Binding-site contacts:
Ligand atom O6 contacts residue SER167 of chain 1.E at 3.3 Å.
Ligand atom P contacts residue ARG135 of chain 1.E at 3.7 Å.
Ligand atom C3 contacts residue LYS86 of chain 1.E at 2.4 Å.
Ligand atom O1P contacts residue ARG169 of chain 1.E at 3.5 Å (salt-bridge).
Ligand atom C4 contacts residue PHE132 of chain 1.E at 3.4 Å (hydrophobic).
Ligand atom C2 contacts residue LYS86 of chain 1.E at 1.3 Å.
Ligand atom C4 contacts residue ASN28 of chain 1.E at 3.7 Å.
Ligand atom O4 contacts residue LYS86 of chain 1.E at 3.4 Å (salt-bridge).
Ligand atom C6 contacts residue PHE132 of chain 1.E at 3.6 Å (hydrophobic).
Ligand atom O2P contacts residue SER167 of chain 1.E at 3.9 Å.
Ligand atom O3 contacts residue LYS86 of chain 1.E at 2.7 Å (salt-bridge).
Ligand atom P contacts residue SER167 of chain 1.E at 3.5 Å.
Ligand atom C1 contacts residue THR110 of chain 1.E at 3.7 Å.
Ligand atom O2P contacts residue ARG169 of chain 1.E at 3.6 Å.
Ligand atom C1 contacts residue SER130 of chain 1.E at 3.4 Å.
Ligand atom O3P contacts residue ARG135 of chain 1.E at 2.8 Å (salt-bridge).
Ligand atom C3 contacts residue THR26 of chain 1.E at 3.9 Å.
Ligand atom C6 contacts residue SER167 of chain 1.E at 3.8 Å.
Ligand atom O5 contacts residue ALA166 of chain 1.E at 3.4 Å.
Ligand atom C5 contacts residue ASP6 of chain 1.E at 3.1 Å.
Ligand atom O1 contacts residue PHE132 of chain 1.E at 3.7 Å.
Ligand atom O6 contacts residue ASP6 of chain 1.E at 3.9 Å.
Ligand atom C3 contacts residue ASP6 of chain 1.E at 3.5 Å.
Ligand atom O4 contacts residue PHE132 of chain 1.E at 3.2 Å.
Ligand atom O3 contacts residue ASN28 of chain 1.E at 3.2 Å (h-bond).
Ligand atom O3 contacts residue THR27 of chain 1.E at 3.5 Å (h-bond).
Ligand atom C4 contacts residue LYS86 of chain 1.E at 3.4 Å.
Ligand atom O1 contacts residue LYS86 of chain 1.E at 2.9 Å (salt-bridge).
Ligand atom O3 contacts residue ASP6 of chain 1.E at 2.8 Å (salt-bridge).
Ligand atom C5 contacts residue SER167 of chain 1.E at 3.9 Å.
Ligand atom O1 contacts residue THR110 of chain 1.E at 2.4 Å (h-bond).
Ligand atom O5 contacts residue SER167 of chain 1.E at 2.9 Å (h-bond).
Ligand atom O3 contacts residue THR26 of chain 1.E at 3.8 Å.
Ligand atom O1 contacts residue SER130 of chain 1.E at 3.2 Å.
Ligand atom O4 contacts residue ASN28 of chain 1.E at 2.8 Å (h-bond).
Ligand atom O1P contacts residue ARG135 of chain 1.E at 2.7 Å (salt-bridge).
Ligand atom O5 contacts residue ASP6 of chain 1.E at 2.5 Å (salt-bridge).
Ligand atom C5 contacts residue ASN28 of chain 1.E at 3.8 Å.
Ligand atom O1P contacts residue SER167 of chain 1.E at 2.5 Å (h-bond).
Ligand atom C1 contacts residue LYS86 of chain 1.E at 2.4 Å.

This protein binds this small molecule.
Small molecule (SMILES): O=C(CO)[C@@H](O)[C@H](O)[C@H](O)COP(=O)(O)O

Sequence of chain 1.A:
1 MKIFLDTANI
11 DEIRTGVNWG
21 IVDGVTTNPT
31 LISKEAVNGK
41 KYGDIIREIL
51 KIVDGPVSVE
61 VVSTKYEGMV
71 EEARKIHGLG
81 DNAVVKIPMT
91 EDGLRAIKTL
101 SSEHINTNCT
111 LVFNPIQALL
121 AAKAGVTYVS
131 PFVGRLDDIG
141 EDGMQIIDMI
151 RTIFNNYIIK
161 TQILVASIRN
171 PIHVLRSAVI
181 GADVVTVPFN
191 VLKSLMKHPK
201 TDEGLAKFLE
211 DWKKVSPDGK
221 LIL

Sequence of chain 1.E:
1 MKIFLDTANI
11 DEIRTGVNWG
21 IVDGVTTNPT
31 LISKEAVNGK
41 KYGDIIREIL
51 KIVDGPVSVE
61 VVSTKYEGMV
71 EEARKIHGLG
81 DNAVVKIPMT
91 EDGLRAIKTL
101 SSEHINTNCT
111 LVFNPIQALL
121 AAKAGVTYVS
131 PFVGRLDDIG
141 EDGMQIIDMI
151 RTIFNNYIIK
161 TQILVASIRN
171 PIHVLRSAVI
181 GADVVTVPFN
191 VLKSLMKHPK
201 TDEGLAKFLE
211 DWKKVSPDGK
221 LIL